The small molecule below binds the protein below.
Small molecule (SMILES): CC(=O)N[C@H]1[C@H](O[C@H]2[C@H](O)[C@@H](NC(C)=O)CO[C@@H]2CO)O[C@H](CO)[C@@H](O[C@@H]2O[C@H](CO)[C@@H](O)[C@H](O[C@H]3O[C@H](CO)[C@@H](O)[C@H](O)[C@@H]3O)[C@@H]2O)[C@@H]1O

Sequence of chain 1.B:
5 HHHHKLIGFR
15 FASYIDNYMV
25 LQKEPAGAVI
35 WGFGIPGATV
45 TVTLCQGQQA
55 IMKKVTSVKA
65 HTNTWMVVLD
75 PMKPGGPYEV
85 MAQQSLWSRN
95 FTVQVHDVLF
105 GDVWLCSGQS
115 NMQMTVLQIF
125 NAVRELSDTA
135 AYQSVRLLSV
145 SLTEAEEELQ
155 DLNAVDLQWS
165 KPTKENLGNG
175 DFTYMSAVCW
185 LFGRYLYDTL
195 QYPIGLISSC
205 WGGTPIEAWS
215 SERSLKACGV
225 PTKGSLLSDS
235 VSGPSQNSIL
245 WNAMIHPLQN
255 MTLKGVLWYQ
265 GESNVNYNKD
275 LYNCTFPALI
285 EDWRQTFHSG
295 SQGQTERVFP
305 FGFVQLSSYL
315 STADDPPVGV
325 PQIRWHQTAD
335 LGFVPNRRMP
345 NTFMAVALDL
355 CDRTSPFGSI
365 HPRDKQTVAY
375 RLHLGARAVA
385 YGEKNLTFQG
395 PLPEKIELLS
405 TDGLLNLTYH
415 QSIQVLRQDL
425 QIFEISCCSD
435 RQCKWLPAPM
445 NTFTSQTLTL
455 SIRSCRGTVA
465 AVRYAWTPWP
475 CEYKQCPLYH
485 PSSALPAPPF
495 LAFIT

Binding-site contacts:
Ligand atom C2 contacts residue THR451 of chain 1.B at 3.9 Å.
Ligand atom C8 contacts residue THR453 of chain 1.B at 3.3 Å.
Ligand atom C7 contacts residue THR453 of chain 1.B at 3.7 Å.
Ligand atom C8 contacts residue ASN410 of chain 1.B at 3.8 Å.
Ligand atom N2 contacts residue ASN410 of chain 1.B at 2.7 Å (h-bond).
Ligand atom N2 contacts residue THR453 of chain 1.B at 4.2 Å.
Ligand atom C8 contacts residue THR446 of chain 1.B at 3.6 Å.
Ligand atom C8 contacts residue THR451 of chain 1.B at 4.1 Å.
Ligand atom N2 contacts residue THR451 of chain 1.B at 3.3 Å.
Ligand atom C5 contacts residue ASN410 of chain 1.B at 3.5 Å.
Ligand atom O7 contacts residue ASN410 of chain 1.B at 4.2 Å.
Ligand atom C1 contacts residue ASN410 of chain 1.B at 1.4 Å.
Ligand atom O5 contacts residue GLU401 of chain 1.B at 4.5 Å.
Ligand atom C1 contacts residue THR451 of chain 1.B at 3.8 Å.
Ligand atom C7 contacts residue THR451 of chain 1.B at 4.1 Å.
Ligand atom O5 contacts residue ASN410 of chain 1.B at 2.1 Å (h-bond).
Ligand atom C3 contacts residue THR451 of chain 1.B at 3.9 Å.
Ligand atom C8 contacts residue PHE447 of chain 1.B at 4.0 Å (hydrophobic).
Ligand atom C6 contacts residue ASN410 of chain 1.B at 4.4 Å.
Ligand atom O3 contacts residue THR448 of chain 1.B at 4.3 Å.
Ligand atom C3 contacts residue ASN410 of chain 1.B at 3.9 Å.
Ligand atom C8 contacts residue THR448 of chain 1.B at 3.9 Å.
Ligand atom O7 contacts residue THR453 of chain 1.B at 4.1 Å.
Ligand atom C4 contacts residue ASN410 of chain 1.B at 4.2 Å.
Ligand atom C2 contacts residue ASN410 of chain 1.B at 2.6 Å.
Ligand atom C7 contacts residue ASN410 of chain 1.B at 3.4 Å.
Ligand atom C7 contacts residue THR448 of chain 1.B at 4.2 Å.